Sequence of chain 1.O:
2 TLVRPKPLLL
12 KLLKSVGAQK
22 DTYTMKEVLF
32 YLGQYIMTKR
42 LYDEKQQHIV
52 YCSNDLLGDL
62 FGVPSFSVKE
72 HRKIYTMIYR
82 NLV

This small molecule binds to this protein.
Small molecule (SMILES): CC(=O)N[C@H](C(=O)N[C@@H](CO)C(=O)N[C@@H](Cc1ccccc1)C(=O)N[C@@H](C)C(=O)N[C@@H](CCC(=O)O)C(=O)N[C@@H](Cc1ccc(O)cc1)C(=O)N[C@@H](CC1=c2ccccc2=NC1)C(=O)N[C@H]1CCCCNC(=S)SC[C@@H](C(N)=O)NC(=O)[C@H](CO)NC(=O)[C@H](CC(C)C)NC(=O)[C@H](CC(C)C)NC1=O)[C@@H](C)O

Binding-site contacts:
Ligand atom CD2 contacts residue VAL69 of chain 1.O at 3.8 Å (hydrophobic).
Ligand atom CE2 contacts residue MET38 of chain 1.O at 3.8 Å (hydrophobic).
Ligand atom CH2 contacts residue LEU33 of chain 1.O at 3.8 Å (hydrophobic).
Ligand atom O contacts residue HIS72 of chain 1.O at 3.2 Å.
Ligand atom CZ contacts residue ILE37 of chain 1.O at 3.3 Å (hydrophobic).
Ligand atom CA contacts residue TYR76 of chain 1.O at 3.5 Å (hydrophobic).
Ligand atom CD1 contacts residue GLN48 of chain 1.O at 3.8 Å.
Ligand atom CE2 contacts residue LEU30 of chain 1.O at 3.8 Å (hydrophobic).
Ligand atom O contacts residue LEU30 of chain 1.O at 3.7 Å.
Ligand atom CZ3 contacts residue VAL69 of chain 1.O at 3.6 Å (hydrophobic).
Ligand atom CE3 contacts residue VAL69 of chain 1.O at 3.5 Å (hydrophobic).
Ligand atom O contacts residue TYR76 of chain 1.O at 2.6 Å (h-bond).
Ligand atom NE1 contacts residue GLY34 of chain 1.O at 3.5 Å.
Ligand atom CD2 contacts residue MET38 of chain 1.O at 3.6 Å (hydrophobic).
Ligand atom OH contacts residue HIS49 of chain 1.O at 3.8 Å.
Ligand atom CA contacts residue GLN48 of chain 1.O at 3.6 Å.
Ligand atom CE2 contacts residue HIS49 of chain 1.O at 2.9 Å.
Ligand atom N contacts residue TYR76 of chain 1.O at 3.6 Å.
Ligand atom CZ2 contacts residue LEU33 of chain 1.O at 3.8 Å (hydrophobic).
Ligand atom CE2 contacts residue ILE37 of chain 1.O at 3.7 Å (hydrophobic).
Ligand atom CE2 contacts residue GLY34 of chain 1.O at 3.6 Å.
Ligand atom CB contacts residue TYR43 of chain 1.O at 3.3 Å (hydrophobic).
Ligand atom CA contacts residue GLN48 of chain 1.O at 3.4 Å.
Ligand atom CG contacts residue TYR43 of chain 1.O at 3.4 Å (hydrophobic).
Ligand atom CD2 contacts residue HIS49 of chain 1.O at 3.3 Å.
Ligand atom CZ contacts residue HIS49 of chain 1.O at 3.4 Å.
Ligand atom NE1 contacts residue LEU30 of chain 1.O at 3.0 Å (h-bond).
Ligand atom N contacts residue GLN48 of chain 1.O at 3.3 Å (h-bond).
Ligand atom CD1 contacts residue TYR43 of chain 1.O at 3.6 Å (hydrophobic).
Ligand atom CG contacts residue TYR76 of chain 1.O at 3.5 Å (hydrophobic).
Ligand atom O contacts residue GLN48 of chain 1.O at 3.7 Å.
Ligand atom C contacts residue TYR76 of chain 1.O at 3.3 Å (hydrophobic).
Ligand atom CZ2 contacts residue GLY34 of chain 1.O at 3.8 Å.
Ligand atom CD1 contacts residue TYR76 of chain 1.O at 3.3 Å (hydrophobic).
Ligand atom CB contacts residue GLN48 of chain 1.O at 3.4 Å.
Ligand atom CE1 contacts residue VAL69 of chain 1.O at 3.6 Å (hydrophobic).
Ligand atom CE1 contacts residue ILE37 of chain 1.O at 3.7 Å (hydrophobic).
Ligand atom C contacts residue VAL69 of chain 1.O at 3.8 Å (hydrophobic).
Ligand atom CD1 contacts residue HIS72 of chain 1.O at 3.3 Å.
Ligand atom O contacts residue VAL69 of chain 1.O at 3.5 Å.